Sequence of chain 3.A:
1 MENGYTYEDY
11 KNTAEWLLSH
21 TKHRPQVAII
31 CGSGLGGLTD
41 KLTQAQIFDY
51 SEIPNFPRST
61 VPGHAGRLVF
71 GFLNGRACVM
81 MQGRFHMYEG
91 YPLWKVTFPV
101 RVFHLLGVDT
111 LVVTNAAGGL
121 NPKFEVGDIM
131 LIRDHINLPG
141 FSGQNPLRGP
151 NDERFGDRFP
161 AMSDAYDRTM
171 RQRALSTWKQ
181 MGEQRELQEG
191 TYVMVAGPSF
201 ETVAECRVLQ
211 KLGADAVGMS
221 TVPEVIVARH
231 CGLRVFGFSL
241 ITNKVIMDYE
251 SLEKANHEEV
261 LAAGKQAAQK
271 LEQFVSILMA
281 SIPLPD

Binding-site contacts:
Ligand atom C5 contacts residue ASN243 of chain 1.A at 3.8 Å.
Ligand atom N7 contacts residue THR242 of chain 1.A at 3.6 Å.
Ligand atom N7 contacts residue ASN243 of chain 1.A at 2.7 Å (h-bond).
Ligand atom O6' contacts residue TYR88 of chain 1.A at 3.4 Å (h-bond).
Ligand atom N7 contacts residue ALA117 of chain 1.A at 3.7 Å.
Ligand atom C10 contacts residue ALA116 of chain 1.A at 3.1 Å (hydrophobic).
Ligand atom C9 contacts residue ALA116 of chain 1.A at 3.7 Å (hydrophobic).
Ligand atom N3 contacts residue GLY218 of chain 1.A at 3.5 Å.
Ligand atom C3' contacts residue MET219 of chain 1.A at 3.7 Å (hydrophobic).
Ligand atom O6 contacts residue GLU201 of chain 1.A at 3.6 Å.
Ligand atom C5 contacts residue PHE200 of chain 1.A at 3.8 Å (hydrophobic).
Ligand atom N3 contacts residue VAL217 of chain 1.A at 3.5 Å (h-bond).
Ligand atom C4' contacts residue PHE159 of chain 3.A at 3.7 Å (hydrophobic).
Ligand atom C6 contacts residue PHE200 of chain 1.A at 3.6 Å (hydrophobic).
Ligand atom O5' contacts residue VAL260 of chain 1.A at 3.9 Å.
Ligand atom O6 contacts residue ASN243 of chain 1.A at 3.0 Å (h-bond).
Ligand atom C8 contacts residue ASN243 of chain 1.A at 3.7 Å.
Ligand atom C2 contacts residue GLU201 of chain 1.A at 3.5 Å.
Ligand atom C4 contacts residue VAL217 of chain 1.A at 3.6 Å (hydrophobic).
Ligand atom C2 contacts residue VAL217 of chain 1.A at 3.6 Å (hydrophobic).
Ligand atom N1' contacts residue PO41 of chain 1.C at 3.1 Å (h-bond).
Ligand atom O6' contacts residue PO41 of chain 1.C at 2.8 Å (h-bond).
Ligand atom N1 contacts residue PHE200 of chain 1.A at 3.6 Å.
Ligand atom N7 contacts residue GLY118 of chain 1.A at 3.4 Å (h-bond).
Ligand atom C8 contacts residue THR242 of chain 1.A at 3.6 Å.
Ligand atom O6 contacts residue VAL245 of chain 1.A at 3.6 Å.
Ligand atom C6 contacts residue GLY118 of chain 1.A at 3.9 Å.
Ligand atom C5 contacts residue GLY118 of chain 1.A at 3.4 Å.
Ligand atom C2 contacts residue MET219 of chain 1.A at 3.5 Å (hydrophobic).
Ligand atom N3 contacts residue MET219 of chain 1.A at 3.8 Å.
Ligand atom C8 contacts residue ALA117 of chain 1.A at 3.7 Å (hydrophobic).
Ligand atom C3' contacts residue PO41 of chain 1.C at 3.8 Å.
Ligand atom C3' contacts residue PHE159 of chain 3.A at 3.6 Å (hydrophobic).
Ligand atom C10 contacts residue PO41 of chain 1.C at 3.5 Å.
Ligand atom C5 contacts residue VAL217 of chain 1.A at 3.8 Å (hydrophobic).
Ligand atom N1 contacts residue GLU201 of chain 1.A at 2.7 Å (salt-bridge).
Ligand atom O6 contacts residue GLY118 of chain 1.A at 3.6 Å.
Ligand atom O5' contacts residue HIS257 of chain 1.A at 3.4 Å (h-bond).
Ligand atom N1 contacts residue VAL217 of chain 1.A at 3.8 Å.
Ligand atom C6 contacts residue GLU201 of chain 1.A at 3.6 Å.

Sequence of chain 1.A:
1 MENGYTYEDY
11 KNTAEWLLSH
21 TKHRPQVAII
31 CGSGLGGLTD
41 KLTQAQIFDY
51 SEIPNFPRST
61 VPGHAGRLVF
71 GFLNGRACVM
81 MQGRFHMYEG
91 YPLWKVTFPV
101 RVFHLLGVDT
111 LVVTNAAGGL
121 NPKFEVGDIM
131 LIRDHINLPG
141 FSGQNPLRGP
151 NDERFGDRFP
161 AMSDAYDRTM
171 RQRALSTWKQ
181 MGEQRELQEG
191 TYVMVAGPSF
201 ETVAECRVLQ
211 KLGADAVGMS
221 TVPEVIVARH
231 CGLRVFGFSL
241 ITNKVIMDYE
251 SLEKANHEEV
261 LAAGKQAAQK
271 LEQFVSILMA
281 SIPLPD

A small-molecule ligand and the protein it binds are described below.
Small molecule (SMILES): O=c1[nH]cnc2c(CNC(CO)CO)c[nH]c12